The protein below binds the small molecule below.
Small molecule (SMILES): N[C@@H](CO)C(=O)O

Binding-site contacts:
Ligand atom OG contacts residue PHE127 of chain 1.C at 4.3 Å.
Ligand atom N contacts residue PHE127 of chain 1.C at 4.2 Å.
Ligand atom CA contacts residue A2G1 of chain 1.W at 3.8 Å.
Ligand atom OG contacts residue A2G1 of chain 1.W at 1.4 Å.
Ligand atom OXT contacts residue A2G1 of chain 1.W at 3.9 Å.
Ligand atom N contacts residue A2G1 of chain 1.W at 4.3 Å.
Ligand atom CB contacts residue GLY216 of chain 1.C at 3.9 Å.
Ligand atom OG contacts residue GLY216 of chain 1.C at 4.3 Å.
Ligand atom CB contacts residue SER215 of chain 1.C at 4.4 Å.
Ligand atom C contacts residue A2G1 of chain 1.W at 4.2 Å.
Ligand atom CB contacts residue A2G1 of chain 1.W at 2.5 Å.
Ligand atom O contacts residue PHE127 of chain 1.C at 4.0 Å.

Sequence of chain 1.C:
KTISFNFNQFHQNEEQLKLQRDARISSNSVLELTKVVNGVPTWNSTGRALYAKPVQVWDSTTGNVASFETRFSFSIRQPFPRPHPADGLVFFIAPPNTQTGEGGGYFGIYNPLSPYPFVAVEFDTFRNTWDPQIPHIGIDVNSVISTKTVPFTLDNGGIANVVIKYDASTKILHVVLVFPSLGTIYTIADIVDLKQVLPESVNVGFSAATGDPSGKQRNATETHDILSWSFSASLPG